Binding-site contacts:
Ligand atom C4 contacts residue ASN212 of chain 19.E at 4.2 Å.
Ligand atom O7 contacts residue ASN212 of chain 19.E at 4.5 Å.
Ligand atom C1 contacts residue ASN212 of chain 19.E at 1.4 Å.
Ligand atom C3 contacts residue ASN212 of chain 19.E at 3.8 Å.
Ligand atom N2 contacts residue ILE211 of chain 19.E at 4.3 Å.
Ligand atom N2 contacts residue ASN212 of chain 19.E at 2.9 Å (h-bond).
Ligand atom O5 contacts residue ASN212 of chain 19.E at 2.4 Å (h-bond).
Ligand atom C1 contacts residue ILE211 of chain 19.E at 4.2 Å (hydrophobic).
Ligand atom C7 contacts residue ASN212 of chain 19.E at 3.9 Å.
Ligand atom C5 contacts residue ASN212 of chain 19.E at 3.7 Å.
Ligand atom C2 contacts residue ASN212 of chain 19.E at 2.4 Å.

Sequence of chain 19.E:
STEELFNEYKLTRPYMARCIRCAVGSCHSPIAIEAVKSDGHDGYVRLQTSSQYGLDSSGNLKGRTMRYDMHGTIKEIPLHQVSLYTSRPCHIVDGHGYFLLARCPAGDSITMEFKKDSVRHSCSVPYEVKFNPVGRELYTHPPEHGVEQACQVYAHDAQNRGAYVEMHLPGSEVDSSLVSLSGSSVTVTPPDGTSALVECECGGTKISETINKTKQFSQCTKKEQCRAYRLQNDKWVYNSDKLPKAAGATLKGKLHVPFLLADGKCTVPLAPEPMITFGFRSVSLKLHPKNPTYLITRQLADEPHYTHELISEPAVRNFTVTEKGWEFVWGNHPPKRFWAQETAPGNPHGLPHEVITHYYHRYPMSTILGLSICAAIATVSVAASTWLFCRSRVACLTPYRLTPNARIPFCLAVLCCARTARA

A protein and the small-molecule ligand that binds it are described below.
Small molecule (SMILES): CC(=O)N[C@@H]1[C@@H](O)[C@H](O)[C@@H](CO)O[C@H]1O